The protein below binds the small molecule below.
Small molecule (SMILES): Nc1nc2c(ncn2[C@H]2C[C@H](O)[C@@H](CO[P](=O)(O)N[P](=O)(O)OP(=O)(O)O)O2)c(=O)[nH]1

Binding-site contacts:
Ligand atom C8 contacts residue HIS109 of chain 1.F at 3.2 Å.
Ligand atom C4' contacts residue ARG58 of chain 1.F at 3.5 Å.
Ligand atom O6 contacts residue GLN269 of chain 1.F at 2.6 Å (h-bond).
Ligand atom O2B contacts residue ASP205 of chain 1.F at 3.4 Å (salt-bridge).
Ligand atom O4' contacts residue ARG58 of chain 1.F at 3.0 Å (salt-bridge).
Ligand atom O2G contacts residue ARG260 of chain 1.F at 2.8 Å (salt-bridge).
Ligand atom O1G contacts residue TYR209 of chain 1.F at 2.9 Å (h-bond).
Ligand atom O3' contacts residue ASP213 of chain 1.F at 2.6 Å (salt-bridge).
Ligand atom PB contacts residue ASP205 of chain 1.F at 3.4 Å.
Ligand atom O2B contacts residue MG1 of chain 1.GB at 2.5 Å.
Ligand atom PG contacts residue MG1 of chain 1.GB at 3.5 Å.
Ligand atom O5' contacts residue HIS109 of chain 1.F at 2.9 Å (h-bond).
Ligand atom N3A contacts residue MG1 of chain 1.FB at 3.4 Å.
Ligand atom O1A contacts residue ASP101 of chain 1.F at 2.6 Å (salt-bridge).
Ligand atom N1 contacts residue TYR268 of chain 1.F at 3.1 Å (h-bond).
Ligand atom C6 contacts residue GLN269 of chain 1.F at 3.2 Å.
Ligand atom O2A contacts residue ASP101 of chain 1.F at 2.9 Å (salt-bridge).
Ligand atom O1B contacts residue HIS109 of chain 1.F at 3.3 Å (h-bond).
Ligand atom PA contacts residue ASP205 of chain 1.F at 3.4 Å.
Ligand atom O1G contacts residue ARG260 of chain 1.F at 3.3 Å (salt-bridge).
Ligand atom O2A contacts residue FE1 of chain 1.EB at 2.2 Å.
Ligand atom O1A contacts residue HIS127 of chain 1.F at 2.4 Å (h-bond).
Ligand atom C3' contacts residue TYR209 of chain 1.F at 3.5 Å (hydrophobic).
Ligand atom O2A contacts residue HIS61 of chain 1.F at 3.4 Å (h-bond).
Ligand atom N2 contacts residue LEU44 of chain 1.F at 3.1 Å (h-bond).
Ligand atom N9 contacts residue HIS109 of chain 1.F at 3.5 Å.
Ligand atom O3' contacts residue GLN43 of chain 1.F at 3.3 Å (h-bond).
Ligand atom O3G contacts residue LYS206 of chain 1.F at 3.3 Å (salt-bridge).
Ligand atom O1G contacts residue LYS206 of chain 1.F at 3.0 Å (salt-bridge).
Ligand atom O2A contacts residue ARG58 of chain 1.F at 2.6 Å (salt-bridge).
Ligand atom PA contacts residue MG1 of chain 1.FB at 3.1 Å.
Ligand atom O1A contacts residue HIS104 of chain 1.F at 3.4 Å (h-bond).
Ligand atom C3' contacts residue ASP213 of chain 1.F at 3.5 Å.
Ligand atom O2A contacts residue ASP205 of chain 1.F at 3.4 Å (salt-bridge).
Ligand atom O1A contacts residue MG1 of chain 1.FB at 1.9 Å.
Ligand atom N3A contacts residue ASP205 of chain 1.F at 2.3 Å (salt-bridge).
Ligand atom PA contacts residue FE1 of chain 1.EB at 3.1 Å.
Ligand atom O1A contacts residue FE1 of chain 1.EB at 3.4 Å.
Ligand atom O4' contacts residue HIS109 of chain 1.F at 3.3 Å.
Ligand atom O3G contacts residue MG1 of chain 1.GB at 2.2 Å.

Sequence of chain 1.F:
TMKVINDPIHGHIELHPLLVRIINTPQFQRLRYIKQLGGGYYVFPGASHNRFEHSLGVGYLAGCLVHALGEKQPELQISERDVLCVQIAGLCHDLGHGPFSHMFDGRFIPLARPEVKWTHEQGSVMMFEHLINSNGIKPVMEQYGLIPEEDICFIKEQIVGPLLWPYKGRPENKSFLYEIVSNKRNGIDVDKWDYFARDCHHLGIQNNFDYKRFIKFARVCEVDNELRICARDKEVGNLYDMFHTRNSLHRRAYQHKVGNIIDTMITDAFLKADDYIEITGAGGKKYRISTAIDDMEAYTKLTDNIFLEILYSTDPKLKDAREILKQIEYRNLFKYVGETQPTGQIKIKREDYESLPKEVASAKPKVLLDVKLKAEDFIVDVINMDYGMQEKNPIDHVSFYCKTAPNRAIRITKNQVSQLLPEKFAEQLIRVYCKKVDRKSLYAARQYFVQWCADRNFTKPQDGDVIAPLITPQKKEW